This small molecule binds to this protein.
Small molecule (SMILES): CC(=O)N[C@@H]1[C@@H](O)[C@H](O)[C@@H](CO)O[C@H]1O

Binding-site contacts:
Ligand atom C4 contacts residue ASN59 of chain 1.A at 4.2 Å.
Ligand atom C8 contacts residue ASN59 of chain 1.A at 3.1 Å.
Ligand atom C5 contacts residue ASN59 of chain 1.A at 3.4 Å.
Ligand atom C7 contacts residue THR61 of chain 1.A at 3.7 Å.
Ligand atom C3 contacts residue ASN59 of chain 1.A at 3.9 Å.
Ligand atom C2 contacts residue ASN59 of chain 1.A at 2.8 Å.
Ligand atom O5 contacts residue ASN59 of chain 1.A at 2.2 Å (h-bond).
Ligand atom N2 contacts residue THR61 of chain 1.A at 4.0 Å.
Ligand atom C1 contacts residue ASN59 of chain 1.A at 1.4 Å.
Ligand atom C1 contacts residue THR61 of chain 1.A at 4.4 Å.
Ligand atom C7 contacts residue ASN59 of chain 1.A at 3.6 Å.
Ligand atom O7 contacts residue ILE17 of chain 1.A at 4.0 Å.
Ligand atom C8 contacts residue THR61 of chain 1.A at 4.0 Å.
Ligand atom O7 contacts residue THR61 of chain 1.A at 3.5 Å (h-bond).
Ligand atom N2 contacts residue ASN59 of chain 1.A at 3.2 Å (h-bond).

Sequence of chain 1.A:
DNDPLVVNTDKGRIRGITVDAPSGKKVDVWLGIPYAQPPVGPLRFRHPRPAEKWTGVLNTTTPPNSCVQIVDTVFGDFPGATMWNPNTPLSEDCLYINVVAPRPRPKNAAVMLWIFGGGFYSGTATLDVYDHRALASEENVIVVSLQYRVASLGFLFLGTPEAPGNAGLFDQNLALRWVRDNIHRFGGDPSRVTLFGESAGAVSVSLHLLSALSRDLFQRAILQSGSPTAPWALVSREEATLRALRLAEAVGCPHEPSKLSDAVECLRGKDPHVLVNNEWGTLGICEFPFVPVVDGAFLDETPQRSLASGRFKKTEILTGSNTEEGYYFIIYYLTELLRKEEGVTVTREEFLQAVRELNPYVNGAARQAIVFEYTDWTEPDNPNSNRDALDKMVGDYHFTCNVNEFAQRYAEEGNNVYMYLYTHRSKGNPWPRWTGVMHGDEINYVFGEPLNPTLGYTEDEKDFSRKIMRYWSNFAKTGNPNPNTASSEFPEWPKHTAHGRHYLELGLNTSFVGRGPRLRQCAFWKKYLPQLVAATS